Binding-site contacts:
Ligand atom O7 contacts residue ASN1098 of chain 1.C at 3.1 Å (h-bond).
Ligand atom C1 contacts residue HIS1101 of chain 1.C at 4.4 Å.
Ligand atom C2 contacts residue THR1100 of chain 1.C at 3.5 Å.
Ligand atom C7 contacts residue ASN1098 of chain 1.C at 3.2 Å.
Ligand atom O5 contacts residue PHE1103 of chain 1.C at 3.8 Å.
Ligand atom O3 contacts residue THR1100 of chain 1.C at 4.1 Å.
Ligand atom O7 contacts residue HIS1101 of chain 1.C at 3.2 Å (h-bond).
Ligand atom C5 contacts residue ASN1098 of chain 1.C at 3.7 Å.
Ligand atom C7 contacts residue HIS1101 of chain 1.C at 4.0 Å.
Ligand atom C8 contacts residue HIS1101 of chain 1.C at 4.2 Å.
Ligand atom O5 contacts residue ASN1098 of chain 1.C at 2.4 Å (h-bond).
Ligand atom N2 contacts residue ASN1098 of chain 1.C at 2.9 Å (h-bond).
Ligand atom C1 contacts residue THR1100 of chain 1.C at 3.6 Å.
Ligand atom C3 contacts residue ASN1098 of chain 1.C at 3.8 Å.
Ligand atom C3 contacts residue HIS1101 of chain 1.C at 4.0 Å.
Ligand atom C1 contacts residue ASN1098 of chain 1.C at 1.4 Å.
Ligand atom C7 contacts residue THR1100 of chain 1.C at 4.1 Å.
Ligand atom C5 contacts residue HIS1101 of chain 1.C at 4.0 Å.
Ligand atom C5 contacts residue PHE1103 of chain 1.C at 3.9 Å (hydrophobic).
Ligand atom C8 contacts residue THR1100 of chain 1.C at 4.1 Å.
Ligand atom C8 contacts residue ASN1098 of chain 1.C at 3.2 Å.
Ligand atom N2 contacts residue THR1100 of chain 1.C at 3.0 Å (h-bond).
Ligand atom C6 contacts residue PHE1103 of chain 1.C at 3.6 Å (hydrophobic).
Ligand atom C2 contacts residue ASN1098 of chain 1.C at 2.5 Å.
Ligand atom C1 contacts residue PHE1103 of chain 1.C at 4.3 Å (hydrophobic).
Ligand atom C3 contacts residue THR1100 of chain 1.C at 3.4 Å.
Ligand atom O4 contacts residue HIS1101 of chain 1.C at 4.2 Å.
Ligand atom C4 contacts residue ASN1098 of chain 1.C at 4.2 Å.
Ligand atom C4 contacts residue HIS1101 of chain 1.C at 4.4 Å.

A small-molecule ligand and the protein it binds are described below.
Small molecule (SMILES): CC(=O)N[C@H]1[C@H](O[C@H]2[C@H](O)[C@@H](NC(C)=O)CO[C@@H]2CO)O[C@H](CO)[C@@H](O)[C@@H]1O

Sequence of chain 1.C:
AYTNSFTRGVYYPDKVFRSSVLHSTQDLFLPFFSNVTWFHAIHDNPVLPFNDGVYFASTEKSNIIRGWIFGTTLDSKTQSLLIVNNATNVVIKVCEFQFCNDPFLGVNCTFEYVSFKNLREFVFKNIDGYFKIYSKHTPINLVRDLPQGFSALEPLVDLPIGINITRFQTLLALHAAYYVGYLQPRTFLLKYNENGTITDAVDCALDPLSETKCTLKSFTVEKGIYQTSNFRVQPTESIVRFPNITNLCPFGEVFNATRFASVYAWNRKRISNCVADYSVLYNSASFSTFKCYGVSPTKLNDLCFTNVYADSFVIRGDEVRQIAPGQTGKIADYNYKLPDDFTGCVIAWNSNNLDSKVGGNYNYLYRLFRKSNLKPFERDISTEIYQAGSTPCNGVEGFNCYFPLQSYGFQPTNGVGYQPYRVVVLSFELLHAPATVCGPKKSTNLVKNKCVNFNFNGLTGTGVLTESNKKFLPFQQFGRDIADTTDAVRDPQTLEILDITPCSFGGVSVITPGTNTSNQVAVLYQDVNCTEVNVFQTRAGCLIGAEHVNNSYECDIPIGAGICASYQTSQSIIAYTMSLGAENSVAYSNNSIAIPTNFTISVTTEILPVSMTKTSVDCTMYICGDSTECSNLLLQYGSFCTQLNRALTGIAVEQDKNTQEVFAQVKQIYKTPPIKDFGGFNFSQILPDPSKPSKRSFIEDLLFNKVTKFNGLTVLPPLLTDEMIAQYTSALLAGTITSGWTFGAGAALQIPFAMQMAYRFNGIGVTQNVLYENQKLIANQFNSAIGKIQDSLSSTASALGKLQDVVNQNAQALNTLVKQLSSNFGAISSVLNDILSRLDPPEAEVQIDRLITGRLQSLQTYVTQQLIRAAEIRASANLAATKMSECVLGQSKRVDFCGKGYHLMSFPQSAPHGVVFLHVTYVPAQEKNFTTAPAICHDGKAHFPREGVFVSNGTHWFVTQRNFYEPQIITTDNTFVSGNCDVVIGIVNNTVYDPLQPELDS